Binding-site contacts:
Ligand atom C3 contacts residue TRP244 of chain 1.B at 3.9 Å (hydrophobic).
Ligand atom C2 contacts residue GLN64 of chain 1.B at 3.9 Å.
Ligand atom O4 contacts residue TRP244 of chain 1.B at 3.4 Å.
Ligand atom O3 contacts residue GLN64 of chain 1.B at 3.7 Å.
Ligand atom C3 contacts residue LYS312 of chain 1.B at 3.7 Å.
Ligand atom O6 contacts residue GLY41 of chain 1.B at 3.6 Å.
Ligand atom C4 contacts residue GLU13 of chain 1.B at 3.3 Å.
Ligand atom C2 contacts residue TRP8 of chain 1.B at 3.7 Å (hydrophobic).
Ligand atom O6 contacts residue TRP8 of chain 1.B at 3.3 Å (h-bond).
Ligand atom O1 contacts residue ALA42 of chain 1.B at 3.8 Å.
Ligand atom O3 contacts residue LYS312 of chain 1.B at 3.1 Å (salt-bridge).
Ligand atom C4 contacts residue LYS312 of chain 1.B at 3.7 Å.
Ligand atom O6 contacts residue TRP224 of chain 1.B at 3.8 Å.
Ligand atom O3 contacts residue ASP278 of chain 1.B at 2.7 Å (salt-bridge).
Ligand atom C2 contacts residue HIS66 of chain 1.B at 3.7 Å.
Ligand atom C1 contacts residue ALA42 of chain 1.B at 3.8 Å (hydrophobic).
Ligand atom O5 contacts residue ALA42 of chain 1.B at 3.5 Å.
Ligand atom O5 contacts residue TRP8 of chain 1.B at 3.5 Å (h-bond).
Ligand atom C1 contacts residue TRP8 of chain 1.B at 3.3 Å (hydrophobic).
Ligand atom O1 contacts residue TRP8 of chain 1.B at 3.8 Å.
Ligand atom C2 contacts residue ASP278 of chain 1.B at 3.4 Å.
Ligand atom C6 contacts residue TRP224 of chain 1.B at 3.6 Å (hydrophobic).
Ligand atom O2 contacts residue LEU276 of chain 1.B at 3.1 Å.
Ligand atom C6 contacts residue TRP244 of chain 1.B at 3.8 Å (hydrophobic).
Ligand atom O2 contacts residue ASP278 of chain 1.B at 2.6 Å (salt-bridge).
Ligand atom C5 contacts residue TRP244 of chain 1.B at 3.6 Å (hydrophobic).
Ligand atom O4 contacts residue GLU13 of chain 1.B at 2.5 Å (salt-bridge).
Ligand atom O2 contacts residue HIS66 of chain 1.B at 2.9 Å (h-bond).
Ligand atom O6 contacts residue ALA42 of chain 1.B at 3.0 Å (h-bond).
Ligand atom C3 contacts residue ASP278 of chain 1.B at 3.6 Å.
Ligand atom C1 contacts residue HIS348 of chain 1.B at 3.7 Å.
Ligand atom C6 contacts residue ALA42 of chain 1.B at 3.7 Å (hydrophobic).
Ligand atom O1 contacts residue HIS348 of chain 1.B at 2.5 Å (h-bond).
Ligand atom C4 contacts residue TRP8 of chain 1.B at 3.8 Å (hydrophobic).
Ligand atom C1 contacts residue HIS66 of chain 1.B at 3.8 Å.
Ligand atom O1 contacts residue HIS66 of chain 1.B at 3.1 Å (h-bond).
Ligand atom O4 contacts residue LYS312 of chain 1.B at 2.8 Å (salt-bridge).
Ligand atom C6 contacts residue GLU13 of chain 1.B at 3.2 Å.
Ligand atom O3 contacts residue TRP9 of chain 1.B at 3.0 Å (h-bond).
Ligand atom O6 contacts residue GLU13 of chain 1.B at 2.6 Å (salt-bridge).

Sequence of chain 1.B:
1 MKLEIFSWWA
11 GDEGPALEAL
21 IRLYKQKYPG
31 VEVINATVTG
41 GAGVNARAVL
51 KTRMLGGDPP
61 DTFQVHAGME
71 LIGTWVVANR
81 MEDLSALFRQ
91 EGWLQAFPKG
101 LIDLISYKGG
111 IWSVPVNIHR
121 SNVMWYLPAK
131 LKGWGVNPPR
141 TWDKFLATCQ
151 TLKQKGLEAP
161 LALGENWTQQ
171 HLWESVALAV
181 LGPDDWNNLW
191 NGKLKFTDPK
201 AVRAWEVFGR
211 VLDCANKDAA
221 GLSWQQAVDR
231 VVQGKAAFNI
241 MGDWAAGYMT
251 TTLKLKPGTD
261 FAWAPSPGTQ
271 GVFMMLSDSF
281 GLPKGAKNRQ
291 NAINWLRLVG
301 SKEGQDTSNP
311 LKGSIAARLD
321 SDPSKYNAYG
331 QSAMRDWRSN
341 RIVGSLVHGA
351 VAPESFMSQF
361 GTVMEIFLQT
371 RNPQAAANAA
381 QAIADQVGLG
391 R

This small molecule binds to this protein.
Small molecule (SMILES): OC[C@H]1O[C@H](O)[C@H](O)[C@@H](O)[C@@H]1O